Sequence of chain 1.B:
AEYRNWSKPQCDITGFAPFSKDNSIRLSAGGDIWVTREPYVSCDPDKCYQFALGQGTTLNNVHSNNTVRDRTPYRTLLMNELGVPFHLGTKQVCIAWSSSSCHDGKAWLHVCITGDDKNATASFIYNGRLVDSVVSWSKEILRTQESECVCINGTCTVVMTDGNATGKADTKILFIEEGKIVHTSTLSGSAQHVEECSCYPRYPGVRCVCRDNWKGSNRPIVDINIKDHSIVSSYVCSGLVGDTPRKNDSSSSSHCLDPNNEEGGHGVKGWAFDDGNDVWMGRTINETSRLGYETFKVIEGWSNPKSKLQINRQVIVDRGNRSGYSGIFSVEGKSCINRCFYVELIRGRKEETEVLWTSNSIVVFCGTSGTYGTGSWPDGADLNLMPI

A small-molecule ligand and the protein it binds are described below.
Small molecule (SMILES): CC(=O)N[C@H]1[C@H](O[C@H]2[C@H](O)[C@@H](NC(C)=O)CO[C@@H]2CO)O[C@H](CO)[C@@H](O)[C@@H]1O

Binding-site contacts:
Ligand atom C8 contacts residue ARG423 of chain 1.B at 3.5 Å.
Ligand atom C7 contacts residue ASN390 of chain 1.B at 3.3 Å.
Ligand atom O6 contacts residue SER393 of chain 1.B at 4.5 Å.
Ligand atom C1 contacts residue SER393 of chain 1.B at 4.0 Å.
Ligand atom C7 contacts residue SER28 of chain 1.C at 3.8 Å.
Ligand atom C5 contacts residue SER393 of chain 1.B at 4.0 Å.
Ligand atom O7 contacts residue ASN390 of chain 1.B at 3.2 Å (h-bond).
Ligand atom C1 contacts residue ASN390 of chain 1.B at 1.4 Å.
Ligand atom C8 contacts residue SER28 of chain 1.C at 3.9 Å.
Ligand atom O5 contacts residue SER393 of chain 1.B at 3.3 Å (h-bond).
Ligand atom O6 contacts residue LEU395 of chain 1.B at 3.4 Å.
Ligand atom C4 contacts residue ASN390 of chain 1.B at 4.3 Å.
Ligand atom C2 contacts residue ASN390 of chain 1.B at 2.5 Å.
Ligand atom C6 contacts residue SER393 of chain 1.B at 3.9 Å.
Ligand atom O7 contacts residue ARG423 of chain 1.B at 2.6 Å (salt-bridge).
Ligand atom O7 contacts residue SER28 of chain 1.C at 3.0 Å (h-bond).
Ligand atom C7 contacts residue ARG423 of chain 1.B at 3.4 Å.
Ligand atom C1 contacts residue THR392 of chain 1.B at 4.2 Å.
Ligand atom N2 contacts residue ASN390 of chain 1.B at 3.1 Å (h-bond).
Ligand atom C6 contacts residue LEU395 of chain 1.B at 4.1 Å (hydrophobic).
Ligand atom C5 contacts residue LEU395 of chain 1.B at 4.4 Å (hydrophobic).
Ligand atom C1 contacts residue LEU395 of chain 1.B at 4.4 Å (hydrophobic).
Ligand atom C5 contacts residue ASN390 of chain 1.B at 3.6 Å.
Ligand atom C3 contacts residue ASN390 of chain 1.B at 3.9 Å.
Ligand atom C8 contacts residue GLY30 of chain 1.C at 4.0 Å.
Ligand atom O5 contacts residue ASN390 of chain 1.B at 2.3 Å (h-bond).
Ligand atom O5 contacts residue LEU395 of chain 1.B at 3.4 Å.
Ligand atom C8 contacts residue GLU391 of chain 1.B at 3.8 Å.

Sequence of chain 1.C:
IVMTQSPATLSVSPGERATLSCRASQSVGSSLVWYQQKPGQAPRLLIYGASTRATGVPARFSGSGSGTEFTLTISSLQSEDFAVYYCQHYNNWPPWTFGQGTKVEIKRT